A small-molecule ligand and the protein it binds are described below.
Small molecule (SMILES): CC(=O)N[C@@H]1[C@@H](O)[C@H](O)[C@@H](CO)O[C@H]1O

Sequence of chain 1.A:
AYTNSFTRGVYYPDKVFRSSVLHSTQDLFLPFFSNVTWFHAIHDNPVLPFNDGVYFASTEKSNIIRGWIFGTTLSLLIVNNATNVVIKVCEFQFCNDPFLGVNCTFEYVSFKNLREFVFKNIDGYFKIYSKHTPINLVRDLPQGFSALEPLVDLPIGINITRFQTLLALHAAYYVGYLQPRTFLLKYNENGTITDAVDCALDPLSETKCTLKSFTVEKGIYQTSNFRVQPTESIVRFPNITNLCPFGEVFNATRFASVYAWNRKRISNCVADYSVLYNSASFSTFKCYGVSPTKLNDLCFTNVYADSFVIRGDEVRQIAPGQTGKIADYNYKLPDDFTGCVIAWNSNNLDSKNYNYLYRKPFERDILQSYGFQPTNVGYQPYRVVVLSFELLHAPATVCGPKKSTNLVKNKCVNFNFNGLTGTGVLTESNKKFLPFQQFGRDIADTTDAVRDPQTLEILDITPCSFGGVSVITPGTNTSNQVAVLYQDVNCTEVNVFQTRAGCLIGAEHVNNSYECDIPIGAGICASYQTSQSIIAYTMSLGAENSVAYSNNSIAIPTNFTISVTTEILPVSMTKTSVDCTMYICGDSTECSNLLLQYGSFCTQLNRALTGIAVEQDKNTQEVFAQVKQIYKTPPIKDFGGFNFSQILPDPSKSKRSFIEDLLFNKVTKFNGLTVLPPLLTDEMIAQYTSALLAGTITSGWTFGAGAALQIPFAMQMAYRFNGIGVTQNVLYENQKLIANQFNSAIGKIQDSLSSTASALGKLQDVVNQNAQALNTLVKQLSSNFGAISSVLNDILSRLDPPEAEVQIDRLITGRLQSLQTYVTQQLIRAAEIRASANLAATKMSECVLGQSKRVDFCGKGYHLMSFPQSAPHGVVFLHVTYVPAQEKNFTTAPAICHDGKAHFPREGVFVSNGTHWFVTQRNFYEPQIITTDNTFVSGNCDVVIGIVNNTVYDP

Binding-site contacts:
Ligand atom C5 contacts residue ASN184 of chain 1.A at 3.7 Å.
Ligand atom C6 contacts residue ILE487 of chain 1.D at 4.3 Å (hydrophobic).
Ligand atom C2 contacts residue ASN184 of chain 1.A at 2.5 Å.
Ligand atom O7 contacts residue ASN184 of chain 1.A at 3.4 Å (h-bond).
Ligand atom C8 contacts residue ASN184 of chain 1.A at 4.1 Å.
Ligand atom C4 contacts residue ASN184 of chain 1.A at 4.3 Å.
Ligand atom N2 contacts residue ASN184 of chain 1.A at 2.9 Å (h-bond).
Ligand atom C3 contacts residue ASN184 of chain 1.A at 3.8 Å.
Ligand atom C1 contacts residue ASN184 of chain 1.A at 1.5 Å.
Ligand atom C7 contacts residue ASN184 of chain 1.A at 3.4 Å.
Ligand atom O5 contacts residue ASN184 of chain 1.A at 2.4 Å (h-bond).
Ligand atom O7 contacts residue GLU151 of chain 1.A at 4.3 Å.
Ligand atom O6 contacts residue TYR370 of chain 1.D at 3.2 Å (h-bond).
Ligand atom C6 contacts residue TYR370 of chain 1.D at 3.8 Å (hydrophobic).

Sequence of chain 1.D:
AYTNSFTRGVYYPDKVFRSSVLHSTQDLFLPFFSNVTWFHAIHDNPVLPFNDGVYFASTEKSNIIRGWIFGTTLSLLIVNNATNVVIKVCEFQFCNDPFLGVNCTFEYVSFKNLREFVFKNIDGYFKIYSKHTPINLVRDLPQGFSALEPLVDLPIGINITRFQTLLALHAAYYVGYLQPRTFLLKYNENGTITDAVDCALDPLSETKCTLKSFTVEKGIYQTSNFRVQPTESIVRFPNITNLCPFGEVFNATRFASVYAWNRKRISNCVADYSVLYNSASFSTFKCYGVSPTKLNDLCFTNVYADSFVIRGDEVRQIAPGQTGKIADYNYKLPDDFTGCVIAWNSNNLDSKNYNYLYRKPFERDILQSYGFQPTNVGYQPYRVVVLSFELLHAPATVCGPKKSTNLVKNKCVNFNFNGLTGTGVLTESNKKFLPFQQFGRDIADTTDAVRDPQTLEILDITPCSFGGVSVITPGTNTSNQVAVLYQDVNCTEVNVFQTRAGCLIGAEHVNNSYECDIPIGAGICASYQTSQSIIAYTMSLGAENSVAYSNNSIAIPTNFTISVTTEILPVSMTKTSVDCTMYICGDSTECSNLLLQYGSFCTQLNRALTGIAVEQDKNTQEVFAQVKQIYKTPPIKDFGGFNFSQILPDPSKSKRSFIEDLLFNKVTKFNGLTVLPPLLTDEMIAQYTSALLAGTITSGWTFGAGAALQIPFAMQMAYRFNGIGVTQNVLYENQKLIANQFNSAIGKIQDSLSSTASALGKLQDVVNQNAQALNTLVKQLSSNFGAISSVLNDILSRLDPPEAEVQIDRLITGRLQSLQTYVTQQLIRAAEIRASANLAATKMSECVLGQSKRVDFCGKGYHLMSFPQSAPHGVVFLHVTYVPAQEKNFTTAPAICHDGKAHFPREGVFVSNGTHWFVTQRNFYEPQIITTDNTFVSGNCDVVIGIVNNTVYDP